This protein binds this small molecule.
Small molecule (SMILES): CC(=O)N[C@H]1[C@H](O[C@H]2[C@H](O)[C@@H](NC(C)=O)CO[C@@H]2CO)O[C@H](CO)[C@@H](O[C@@H]2O[C@H](CO[C@H]3O[C@H](CO)[C@@H](O)[C@H](O)[C@@H]3O)[C@@H](O)[C@H](O)[C@@H]2O)[C@@H]1O

Binding-site contacts:
Ligand atom C6 contacts residue GLY348 of chain 3.D at 3.9 Å.
Ligand atom O5 contacts residue VAL414 of chain 3.D at 4.0 Å.
Ligand atom C1 contacts residue ASN232 of chain 3.D at 1.4 Å.
Ligand atom C8 contacts residue PHE345 of chain 3.D at 4.1 Å (hydrophobic).
Ligand atom C1 contacts residue SER415 of chain 3.D at 3.6 Å.
Ligand atom C4 contacts residue ASN232 of chain 3.D at 4.2 Å.
Ligand atom N2 contacts residue ASN232 of chain 3.D at 2.9 Å (h-bond).
Ligand atom C7 contacts residue ASN232 of chain 3.D at 3.5 Å.
Ligand atom O6 contacts residue NAG1 of chain 3.Q at 3.5 Å (h-bond).
Ligand atom C8 contacts residue LEU231 of chain 3.D at 3.7 Å (hydrophobic).
Ligand atom C7 contacts residue SER415 of chain 3.D at 4.3 Å.
Ligand atom C5 contacts residue ASN232 of chain 3.D at 3.7 Å.
Ligand atom O4 contacts residue VAL414 of chain 3.D at 3.9 Å.
Ligand atom O6 contacts residue GLY348 of chain 3.D at 3.4 Å.
Ligand atom C8 contacts residue SER415 of chain 3.D at 4.1 Å.
Ligand atom O6 contacts residue CYS413 of chain 3.D at 4.1 Å.
Ligand atom O5 contacts residue NAG1 of chain 3.Q at 3.3 Å (h-bond).
Ligand atom O5 contacts residue ASN232 of chain 3.D at 2.4 Å (h-bond).
Ligand atom C1 contacts residue NAG1 of chain 3.Q at 4.0 Å.
Ligand atom C3 contacts residue ASN232 of chain 3.D at 3.8 Å.
Ligand atom C4 contacts residue VAL414 of chain 3.D at 3.8 Å (hydrophobic).
Ligand atom C2 contacts residue SER415 of chain 3.D at 4.0 Å.
Ligand atom N2 contacts residue SER415 of chain 3.D at 3.4 Å.
Ligand atom C5 contacts residue VAL414 of chain 3.D at 3.4 Å (hydrophobic).
Ligand atom C3 contacts residue VAL414 of chain 3.D at 3.6 Å (hydrophobic).
Ligand atom O7 contacts residue PRO182 of chain 3.D at 4.0 Å.
Ligand atom C2 contacts residue ASN232 of chain 3.D at 2.4 Å.
Ligand atom C8 contacts residue ASN346 of chain 3.D at 3.5 Å.
Ligand atom O3 contacts residue CYS413 of chain 3.D at 3.8 Å.
Ligand atom C2 contacts residue VAL414 of chain 3.D at 4.2 Å (hydrophobic).
Ligand atom C6 contacts residue NAG1 of chain 3.Q at 3.9 Å.
Ligand atom C6 contacts residue VAL414 of chain 3.D at 4.4 Å (hydrophobic).
Ligand atom C1 contacts residue VAL414 of chain 3.D at 3.8 Å (hydrophobic).
Ligand atom C3 contacts residue CYS413 of chain 3.D at 4.4 Å (hydrophobic).
Ligand atom O7 contacts residue ASN232 of chain 3.D at 3.8 Å.
Ligand atom C7 contacts residue ASN346 of chain 3.D at 4.1 Å.
Ligand atom C5 contacts residue NAG1 of chain 3.Q at 4.0 Å.
Ligand atom O7 contacts residue ASN346 of chain 3.D at 4.2 Å.

Sequence of chain 3.D:
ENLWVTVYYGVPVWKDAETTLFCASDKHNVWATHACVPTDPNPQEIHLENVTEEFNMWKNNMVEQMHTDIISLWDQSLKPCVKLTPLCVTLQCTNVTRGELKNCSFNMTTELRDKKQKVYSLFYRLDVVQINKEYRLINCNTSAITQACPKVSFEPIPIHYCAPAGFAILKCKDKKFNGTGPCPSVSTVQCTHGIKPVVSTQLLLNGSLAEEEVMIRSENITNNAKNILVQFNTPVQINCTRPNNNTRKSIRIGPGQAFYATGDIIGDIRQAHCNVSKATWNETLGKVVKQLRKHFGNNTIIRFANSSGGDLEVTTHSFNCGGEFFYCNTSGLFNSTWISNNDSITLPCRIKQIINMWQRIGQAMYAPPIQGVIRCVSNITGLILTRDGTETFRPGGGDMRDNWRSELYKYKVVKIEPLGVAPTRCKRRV